Binding-site contacts:
Ligand atom O2 contacts residue LYS30 of chain 1.A at 2.8 Å (salt-bridge).
Ligand atom O4 contacts residue ARG359 of chain 1.A at 3.7 Å.
Ligand atom C6 contacts residue TYR170 of chain 1.A at 3.9 Å (hydrophobic).
Ligand atom O3 contacts residue ARG81 of chain 1.A at 2.7 Å (salt-bridge).
Ligand atom O6 contacts residue GLU168 of chain 1.A at 2.5 Å (salt-bridge).
Ligand atom C2 contacts residue ASP80 of chain 1.A at 3.5 Å.
Ligand atom C6 contacts residue GLU168 of chain 1.A at 3.2 Å.
Ligand atom C3 contacts residue TRP77 of chain 1.A at 3.6 Å (hydrophobic).
Ligand atom O6 contacts residue PHE171 of chain 1.A at 3.8 Å.
Ligand atom O3 contacts residue TRP355 of chain 1.A at 3.8 Å.
Ligand atom O4 contacts residue TRP355 of chain 1.A at 3.9 Å.
Ligand atom O2 contacts residue ALA78 of chain 1.A at 3.3 Å.
Ligand atom C6 contacts residue TRP355 of chain 1.A at 3.5 Å (hydrophobic).
Ligand atom O5 contacts residue TYR170 of chain 1.A at 3.2 Å.
Ligand atom O1 contacts residue ASP29 of chain 1.A at 2.8 Å (salt-bridge).
Ligand atom C4 contacts residue TRP355 of chain 1.A at 3.6 Å (hydrophobic).
Ligand atom O3 contacts residue ASP80 of chain 1.A at 2.8 Å (salt-bridge).
Ligand atom C1 contacts residue LYS30 of chain 1.A at 3.8 Å.
Ligand atom C3 contacts residue ARG81 of chain 1.A at 3.8 Å.
Ligand atom O3 contacts residue ALA78 of chain 1.A at 3.3 Å.
Ligand atom C5 contacts residue GLU168 of chain 1.A at 3.9 Å.
Ligand atom C2 contacts residue LYS30 of chain 1.A at 3.8 Å.
Ligand atom O6 contacts residue PRO169 of chain 1.A at 3.2 Å.
Ligand atom O2 contacts residue ASP80 of chain 1.A at 2.7 Å (salt-bridge).
Ligand atom O2 contacts residue TRP245 of chain 1.A at 3.9 Å.
Ligand atom O2 contacts residue TRP77 of chain 1.A at 3.4 Å (h-bond).
Ligand atom O4 contacts residue ARG81 of chain 1.A at 2.8 Å (salt-bridge).
Ligand atom C4 contacts residue ARG81 of chain 1.A at 3.9 Å.
Ligand atom C2 contacts residue GLU126 of chain 1.A at 3.6 Å.
Ligand atom C2 contacts residue TRP245 of chain 1.A at 3.7 Å (hydrophobic).
Ligand atom C6 contacts residue PRO169 of chain 1.A at 3.7 Å (hydrophobic).
Ligand atom C1 contacts residue TRP245 of chain 1.A at 3.6 Å (hydrophobic).
Ligand atom O6 contacts residue TYR170 of chain 1.A at 3.2 Å (h-bond).
Ligand atom C1 contacts residue ASP29 of chain 1.A at 3.5 Å.
Ligand atom O2 contacts residue GLU126 of chain 1.A at 2.8 Å (salt-bridge).
Ligand atom O1 contacts residue ASN27 of chain 1.A at 3.5 Å (h-bond).
Ligand atom C1 contacts residue TYR170 of chain 1.A at 3.5 Å (hydrophobic).
Ligand atom C3 contacts residue ASP80 of chain 1.A at 3.7 Å.
Ligand atom O3 contacts residue TRP77 of chain 1.A at 3.2 Å (h-bond).
Ligand atom O1 contacts residue LYS30 of chain 1.A at 3.2 Å (salt-bridge).

Sequence of chain 1.A:
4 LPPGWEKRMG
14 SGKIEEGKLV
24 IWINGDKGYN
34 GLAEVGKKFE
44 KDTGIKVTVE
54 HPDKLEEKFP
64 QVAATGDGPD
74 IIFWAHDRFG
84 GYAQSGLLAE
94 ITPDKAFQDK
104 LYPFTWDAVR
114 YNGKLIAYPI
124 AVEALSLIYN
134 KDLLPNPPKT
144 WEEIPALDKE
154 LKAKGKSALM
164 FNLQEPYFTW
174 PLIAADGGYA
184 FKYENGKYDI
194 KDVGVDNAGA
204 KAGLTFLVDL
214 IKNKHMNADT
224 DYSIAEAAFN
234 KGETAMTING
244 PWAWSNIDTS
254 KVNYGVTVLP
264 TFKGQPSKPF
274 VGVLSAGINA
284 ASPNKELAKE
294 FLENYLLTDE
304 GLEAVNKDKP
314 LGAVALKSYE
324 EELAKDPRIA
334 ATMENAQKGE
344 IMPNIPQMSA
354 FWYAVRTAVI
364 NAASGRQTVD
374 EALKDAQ

This protein binds this small molecule.
Small molecule (SMILES): OC[C@H]1O[C@H](O[C@H]2[C@H](O)[C@@H](O)[C@@H](O)O[C@@H]2CO)[C@H](O)[C@@H](O)[C@@H]1O